A protein and the small-molecule ligand that binds it are described below.
Small molecule (SMILES): O=C(O)Cc1ccccc1Nc1c(Cl)cccc1Cl

Binding-site contacts:
Ligand atom O2 contacts residue SER108 of chain 1.A at 4.5 Å.
Ligand atom CL2 contacts residue LYS6 of chain 1.A at 4.1 Å.
Ligand atom O2 contacts residue ALA100 of chain 1.A at 3.6 Å (h-bond).
Ligand atom C3 contacts residue LEU8 of chain 1.A at 4.5 Å (hydrophobic).
Ligand atom CL2 contacts residue LEU8 of chain 1.A at 3.8 Å.
Ligand atom O1 contacts residue ALA99 of chain 1.A at 3.4 Å (h-bond).
Ligand atom CL2 contacts residue ALA100 of chain 1.A at 3.8 Å.
Ligand atom C13 contacts residue LEU101 of chain 1.A at 3.8 Å (hydrophobic).
Ligand atom O1 contacts residue THR110 of chain 1.A at 3.0 Å (h-bond).
Ligand atom C13 contacts residue SER108 of chain 1.A at 3.3 Å.
Ligand atom C12 contacts residue SER108 of chain 1.A at 4.4 Å.
Ligand atom C2 contacts residue LEU8 of chain 1.A at 3.9 Å (hydrophobic).
Ligand atom O2 contacts residue THR110 of chain 1.A at 3.9 Å.
Ligand atom C14 contacts residue ALA100 of chain 1.A at 4.3 Å (hydrophobic).
Ligand atom C7 contacts residue SER108 of chain 1.A at 4.4 Å.
Ligand atom C6 contacts residue LYS6 of chain 1.A at 4.2 Å.
Ligand atom C14 contacts residue THR110 of chain 1.A at 3.7 Å.
Ligand atom C1 contacts residue LEU8 of chain 1.A at 4.2 Å (hydrophobic).
Ligand atom C2 contacts residue ALA99 of chain 1.A at 4.1 Å (hydrophobic).
Ligand atom C12 contacts residue LEU101 of chain 1.A at 3.7 Å (hydrophobic).
Ligand atom C14 contacts residue LEU101 of chain 1.A at 4.2 Å (hydrophobic).
Ligand atom O2 contacts residue LEU101 of chain 1.A at 4.0 Å.
Ligand atom C1 contacts residue LYS6 of chain 1.A at 3.6 Å.
Ligand atom O1 contacts residue SER108 of chain 1.A at 3.7 Å.
Ligand atom O1 contacts residue THR109 of chain 1.A at 3.4 Å.
Ligand atom CL2 contacts residue ALA99 of chain 1.A at 3.6 Å.
Ligand atom C14 contacts residue ALA99 of chain 1.A at 3.9 Å (hydrophobic).
Ligand atom C14 contacts residue SER108 of chain 1.A at 4.0 Å.
Ligand atom C11 contacts residue LEU101 of chain 1.A at 4.2 Å (hydrophobic).
Ligand atom C7 contacts residue LEU101 of chain 1.A at 4.2 Å (hydrophobic).
Ligand atom N1 contacts residue ALA99 of chain 1.A at 4.5 Å.
Ligand atom O1 contacts residue ALA100 of chain 1.A at 4.5 Å.
Ligand atom O2 contacts residue ALA99 of chain 1.A at 3.4 Å.
Ligand atom C3 contacts residue ALA99 of chain 1.A at 4.5 Å (hydrophobic).

Sequence of chain 1.A:
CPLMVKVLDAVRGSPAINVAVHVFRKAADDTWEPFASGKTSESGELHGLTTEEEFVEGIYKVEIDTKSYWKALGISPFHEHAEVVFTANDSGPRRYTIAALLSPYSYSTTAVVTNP